This protein binds this small molecule.
Small molecule (SMILES): CC(=O)N[C@@H]1[C@@H](O)[C@H](O)[C@@H](CO)O[C@H]1O

Binding-site contacts:
Ligand atom C8 contacts residue PRO14 of chain 1.E at 3.8 Å (hydrophobic).
Ligand atom O5 contacts residue ASN215 of chain 1.E at 2.3 Å (h-bond).
Ligand atom O7 contacts residue LEU16 of chain 1.E at 4.1 Å.
Ligand atom O6 contacts residue ASN215 of chain 1.E at 4.5 Å.
Ligand atom N2 contacts residue ASN215 of chain 1.E at 2.8 Å (h-bond).
Ligand atom C2 contacts residue PRO14 of chain 1.E at 3.8 Å (hydrophobic).
Ligand atom C7 contacts residue LEU16 of chain 1.E at 4.3 Å (hydrophobic).
Ligand atom O6 contacts residue TYR13 of chain 1.E at 4.0 Å.
Ligand atom C1 contacts residue TYR13 of chain 1.E at 4.2 Å (hydrophobic).
Ligand atom C2 contacts residue ASN215 of chain 1.E at 2.4 Å.
Ligand atom C7 contacts residue ARG15 of chain 1.E at 4.5 Å.
Ligand atom O7 contacts residue ASN215 of chain 1.E at 3.8 Å.
Ligand atom C8 contacts residue ASN215 of chain 1.E at 4.4 Å.
Ligand atom C4 contacts residue ASN215 of chain 1.E at 4.2 Å.
Ligand atom C7 contacts residue PRO14 of chain 1.E at 3.9 Å (hydrophobic).
Ligand atom C5 contacts residue TYR13 of chain 1.E at 4.2 Å (hydrophobic).
Ligand atom C5 contacts residue ASN215 of chain 1.E at 3.7 Å.
Ligand atom C3 contacts residue ASN215 of chain 1.E at 3.8 Å.
Ligand atom C8 contacts residue LEU16 of chain 1.E at 3.9 Å (hydrophobic).
Ligand atom C1 contacts residue ASN215 of chain 1.E at 1.4 Å.
Ligand atom O5 contacts residue TYR13 of chain 1.E at 4.2 Å.
Ligand atom C1 contacts residue PRO14 of chain 1.E at 3.8 Å (hydrophobic).
Ligand atom C3 contacts residue PRO14 of chain 1.E at 4.1 Å (hydrophobic).
Ligand atom N2 contacts residue PRO14 of chain 1.E at 3.0 Å (h-bond).
Ligand atom N2 contacts residue ARG15 of chain 1.E at 4.2 Å.
Ligand atom C8 contacts residue ARG15 of chain 1.E at 3.8 Å.
Ligand atom C7 contacts residue ASN215 of chain 1.E at 3.5 Å.

Sequence of chain 1.E:
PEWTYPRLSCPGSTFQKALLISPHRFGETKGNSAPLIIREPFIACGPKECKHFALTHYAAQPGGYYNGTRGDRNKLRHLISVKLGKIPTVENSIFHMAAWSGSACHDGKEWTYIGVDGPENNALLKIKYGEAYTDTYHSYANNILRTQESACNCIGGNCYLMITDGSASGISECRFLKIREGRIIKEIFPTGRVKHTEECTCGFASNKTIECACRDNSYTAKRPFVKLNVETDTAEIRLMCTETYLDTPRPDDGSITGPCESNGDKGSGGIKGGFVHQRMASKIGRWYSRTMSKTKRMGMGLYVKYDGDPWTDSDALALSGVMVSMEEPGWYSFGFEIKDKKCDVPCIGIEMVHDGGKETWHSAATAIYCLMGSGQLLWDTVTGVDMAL